Sequence of chain 1.B:
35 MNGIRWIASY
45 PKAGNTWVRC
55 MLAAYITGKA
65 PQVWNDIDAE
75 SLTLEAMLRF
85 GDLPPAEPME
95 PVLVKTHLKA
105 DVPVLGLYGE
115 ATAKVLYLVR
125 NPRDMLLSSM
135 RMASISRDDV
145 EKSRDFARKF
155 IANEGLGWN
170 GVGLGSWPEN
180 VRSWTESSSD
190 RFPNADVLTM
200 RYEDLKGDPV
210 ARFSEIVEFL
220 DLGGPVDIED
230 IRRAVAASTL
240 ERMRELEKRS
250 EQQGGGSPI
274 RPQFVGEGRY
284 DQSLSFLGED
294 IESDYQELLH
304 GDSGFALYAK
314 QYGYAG

Binding-site contacts:
Ligand atom N1 contacts residue LEU239 of chain 1.B at 3.6 Å.
Ligand atom C6 contacts residue TRP51 of chain 1.B at 3.3 Å (hydrophobic).
Ligand atom C5' contacts residue LYS46 of chain 1.B at 3.7 Å.
Ligand atom O2A contacts residue PHE277 of chain 1.B at 3.2 Å.
Ligand atom PA contacts residue PHE277 of chain 1.B at 3.7 Å.
Ligand atom PA contacts residue LYS46 of chain 1.B at 3.6 Å.
Ligand atom O4' contacts residue GLY48 of chain 1.B at 3.6 Å.
Ligand atom O5' contacts residue LYS46 of chain 1.B at 3.6 Å.
Ligand atom O2' contacts residue PHE277 of chain 1.B at 3.6 Å.
Ligand atom P contacts residue ARG135 of chain 1.B at 3.6 Å.
Ligand atom O2 contacts residue ARG135 of chain 1.B at 2.6 Å (salt-bridge).
Ligand atom N3 contacts residue TYR201 of chain 1.B at 2.8 Å (h-bond).
Ligand atom PA contacts residue ASN49 of chain 1.B at 3.6 Å.
Ligand atom C2 contacts residue TYR201 of chain 1.B at 3.5 Å (hydrophobic).
Ligand atom O3 contacts residue GLY279 of chain 1.B at 3.4 Å.
Ligand atom O3A contacts residue PHE277 of chain 1.B at 3.0 Å.
Ligand atom O1A contacts residue ASN49 of chain 1.B at 2.8 Å (h-bond).
Ligand atom N6 contacts residue SER237 of chain 1.B at 2.8 Å (h-bond).
Ligand atom O3' contacts residue ARG124 of chain 1.B at 3.0 Å (salt-bridge).
Ligand atom C2' contacts residue PHE277 of chain 1.B at 3.6 Å (hydrophobic).
Ligand atom P contacts residue SER132 of chain 1.B at 3.5 Å.
Ligand atom O2' contacts residue GLY279 of chain 1.B at 2.8 Å (h-bond).
Ligand atom O1A contacts residue LYS46 of chain 1.B at 3.5 Å (salt-bridge).
Ligand atom O2A contacts residue LYS46 of chain 1.B at 2.9 Å (salt-bridge).
Ligand atom N1 contacts residue TRP51 of chain 1.B at 3.2 Å.
Ligand atom N7 contacts residue MET242 of chain 1.B at 3.5 Å.
Ligand atom O2 contacts residue SER132 of chain 1.B at 2.5 Å (h-bond).
Ligand atom N6 contacts residue THR238 of chain 1.B at 3.4 Å (h-bond).
Ligand atom C2 contacts residue TRP51 of chain 1.B at 3.5 Å (hydrophobic).
Ligand atom N6 contacts residue TRP51 of chain 1.B at 3.0 Å.
Ligand atom N6 contacts residue LEU239 of chain 1.B at 3.5 Å (h-bond).
Ligand atom O3A contacts residue THR50 of chain 1.B at 2.6 Å (h-bond).
Ligand atom O3A contacts residue ASN49 of chain 1.B at 3.5 Å (h-bond).
Ligand atom O1A contacts residue ALA47 of chain 1.B at 3.2 Å (h-bond).
Ligand atom N6 contacts residue MET242 of chain 1.B at 3.1 Å (h-bond).
Ligand atom O3 contacts residue GLU280 of chain 1.B at 3.1 Å (salt-bridge).
Ligand atom O1A contacts residue GLY48 of chain 1.B at 3.1 Å (h-bond).
Ligand atom O3 contacts residue GLY281 of chain 1.B at 2.9 Å (h-bond).
Ligand atom O1 contacts residue ARG124 of chain 1.B at 2.7 Å (salt-bridge).
Ligand atom O5' contacts residue GLY48 of chain 1.B at 3.1 Å (h-bond).

This protein binds this small molecule.
Small molecule (SMILES): Nc1ncnc2c1ncn2[C@@H]1O[C@H](CO[P](=O)(O)OP(=O)(O)O)[C@@H](OP(=O)(O)O)[C@H]1O